Binding-site contacts:
Ligand atom C7 contacts residue LEU499 of chain 1.F at 4.0 Å (hydrophobic).
Ligand atom O6 contacts residue THR479 of chain 1.F at 4.5 Å.
Ligand atom C8 contacts residue VAL202 of chain 1.F at 3.2 Å (hydrophobic).
Ligand atom O5 contacts residue ASN477 of chain 1.F at 2.4 Å (h-bond).
Ligand atom C4 contacts residue SER497 of chain 1.F at 4.4 Å.
Ligand atom O3 contacts residue SER585 of chain 1.F at 3.9 Å.
Ligand atom O5 contacts residue THR479 of chain 1.F at 4.3 Å.
Ligand atom C3 contacts residue SER585 of chain 1.F at 4.1 Å.
Ligand atom O7 contacts residue ASN477 of chain 1.F at 3.0 Å (h-bond).
Ligand atom C1 contacts residue THR479 of chain 1.F at 3.9 Å.
Ligand atom N2 contacts residue SER497 of chain 1.F at 3.6 Å.
Ligand atom C5 contacts residue ASN477 of chain 1.F at 3.7 Å.
Ligand atom C1 contacts residue SER585 of chain 1.F at 4.3 Å.
Ligand atom O5 contacts residue SER585 of chain 1.F at 4.2 Å.
Ligand atom N2 contacts residue ASN477 of chain 1.F at 2.9 Å (h-bond).
Ligand atom C7 contacts residue ASN477 of chain 1.F at 3.1 Å.
Ligand atom C4 contacts residue SER585 of chain 1.F at 4.2 Å.
Ligand atom C4 contacts residue ASN477 of chain 1.F at 4.2 Å.
Ligand atom O4 contacts residue SER497 of chain 1.F at 4.5 Å.
Ligand atom N2 contacts residue SER585 of chain 1.F at 4.4 Å.
Ligand atom C8 contacts residue LEU499 of chain 1.F at 3.6 Å (hydrophobic).
Ligand atom C3 contacts residue ASN477 of chain 1.F at 3.8 Å.
Ligand atom C7 contacts residue SER585 of chain 1.F at 4.3 Å.
Ligand atom C8 contacts residue PHE44 of chain 1.F at 4.4 Å (hydrophobic).
Ligand atom C1 contacts residue ASN477 of chain 1.F at 1.5 Å.
Ligand atom N2 contacts residue LEU499 of chain 1.F at 4.4 Å.
Ligand atom O5 contacts residue SER497 of chain 1.F at 4.5 Å.
Ligand atom C5 contacts residue THR479 of chain 1.F at 4.3 Å.
Ligand atom C2 contacts residue ASN477 of chain 1.F at 2.5 Å.
Ligand atom C7 contacts residue VAL202 of chain 1.F at 4.4 Å (hydrophobic).
Ligand atom C2 contacts residue SER585 of chain 1.F at 3.7 Å.
Ligand atom C3 contacts residue SER497 of chain 1.F at 3.3 Å.
Ligand atom C1 contacts residue SER497 of chain 1.F at 4.4 Å.
Ligand atom O7 contacts residue SER585 of chain 1.F at 3.6 Å.
Ligand atom C2 contacts residue SER497 of chain 1.F at 4.0 Å.
Ligand atom C8 contacts residue ASN477 of chain 1.F at 4.3 Å.
Ligand atom O3 contacts residue SER497 of chain 1.F at 3.6 Å.

The protein below binds the small molecule below.
Small molecule (SMILES): CC(=O)N[C@H]1[C@H](O[C@H]2[C@H](O)[C@@H](NC(C)=O)CO[C@@H]2CO)O[C@H](CO)[C@@H](O)[C@@H]1O

Sequence of chain 1.F:
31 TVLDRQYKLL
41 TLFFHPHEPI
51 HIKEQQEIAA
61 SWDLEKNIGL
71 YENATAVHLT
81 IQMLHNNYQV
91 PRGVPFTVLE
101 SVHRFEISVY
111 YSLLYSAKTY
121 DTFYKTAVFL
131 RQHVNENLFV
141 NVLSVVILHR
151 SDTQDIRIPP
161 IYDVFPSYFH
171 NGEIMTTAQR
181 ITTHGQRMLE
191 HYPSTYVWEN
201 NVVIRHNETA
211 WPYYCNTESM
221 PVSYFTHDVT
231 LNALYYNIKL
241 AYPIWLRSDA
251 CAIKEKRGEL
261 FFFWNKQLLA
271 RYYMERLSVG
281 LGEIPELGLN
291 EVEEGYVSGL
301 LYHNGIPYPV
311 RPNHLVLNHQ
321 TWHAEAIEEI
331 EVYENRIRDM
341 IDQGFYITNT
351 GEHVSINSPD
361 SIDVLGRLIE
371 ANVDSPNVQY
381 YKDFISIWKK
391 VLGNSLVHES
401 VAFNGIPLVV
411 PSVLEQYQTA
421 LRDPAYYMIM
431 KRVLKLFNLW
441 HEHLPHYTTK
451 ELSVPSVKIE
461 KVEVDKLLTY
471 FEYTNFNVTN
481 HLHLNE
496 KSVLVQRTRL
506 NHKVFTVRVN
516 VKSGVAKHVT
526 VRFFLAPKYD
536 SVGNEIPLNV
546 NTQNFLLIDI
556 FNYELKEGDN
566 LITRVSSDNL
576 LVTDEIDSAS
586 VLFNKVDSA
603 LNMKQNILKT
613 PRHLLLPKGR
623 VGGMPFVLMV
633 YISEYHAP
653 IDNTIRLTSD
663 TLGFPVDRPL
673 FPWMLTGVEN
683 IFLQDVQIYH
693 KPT